Sequence of chain 2.A:
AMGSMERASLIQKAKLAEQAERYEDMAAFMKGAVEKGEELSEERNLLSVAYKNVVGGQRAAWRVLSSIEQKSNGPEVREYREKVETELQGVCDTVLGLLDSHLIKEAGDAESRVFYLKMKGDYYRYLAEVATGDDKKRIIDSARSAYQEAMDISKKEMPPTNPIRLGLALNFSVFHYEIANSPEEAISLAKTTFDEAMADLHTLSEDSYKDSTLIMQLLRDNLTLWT

This small molecule binds to this protein.
Small molecule (SMILES): CC[C@H](C)[C@H](NC(=O)[C@H](COP(=O)(O)O)NC(=O)CNC(=O)[C@H](C)N)C(=O)N1CCC[C@H]1C(=O)NCC(=O)N[C@@H](CCCN=C(N)N)C(=O)N[C@@H](C)C(=O)N[C@H](C=O)CO

Binding-site contacts:
Ligand atom O contacts residue ASN231 of chain 2.A at 2.9 Å (h-bond).
Ligand atom O contacts residue VAL51 of chain 2.A at 3.6 Å.
Ligand atom N contacts residue GLU19 of chain 2.A at 2.6 Å (salt-bridge).
Ligand atom CB contacts residue LEU234 of chain 2.A at 3.3 Å (hydrophobic).
Ligand atom NE contacts residue ASN55 of chain 2.A at 3.0 Å (h-bond).
Ligand atom NH2 contacts residue GLY59 of chain 2.A at 3.6 Å (h-bond).
Ligand atom N contacts residue LEU179 of chain 2.A at 3.5 Å.
Ligand atom O contacts residue LYS54 of chain 2.A at 3.6 Å.
Ligand atom O contacts residue ASN55 of chain 2.A at 2.9 Å (h-bond).
Ligand atom O contacts residue VAL51 of chain 2.A at 3.5 Å.
Ligand atom CA contacts residue V421 of chain 2.C at 3.5 Å.
Ligand atom O contacts residue VAL183 of chain 2.A at 3.6 Å.
Ligand atom NH2 contacts residue ASN55 of chain 2.A at 3.3 Å (h-bond).
Ligand atom CB contacts residue ASN180 of chain 2.A at 3.3 Å.
Ligand atom O contacts residue LYS54 of chain 2.A at 3.6 Å.
Ligand atom CA contacts residue GLU187 of chain 2.A at 3.5 Å.
Ligand atom CA contacts residue ASN180 of chain 2.A at 3.4 Å.
Ligand atom C contacts residue ASN180 of chain 2.A at 3.6 Å.
Ligand atom NH1 contacts residue GLY58 of chain 2.A at 3.5 Å.
Ligand atom CD1 contacts residue V421 of chain 2.C at 3.7 Å.
Ligand atom CG1 contacts residue GLY176 of chain 2.A at 3.7 Å.
Ligand atom O2P contacts residue ARG61 of chain 2.A at 2.9 Å (salt-bridge).
Ligand atom C contacts residue ASN55 of chain 2.A at 3.5 Å.
Ligand atom CA contacts residue ASN55 of chain 2.A at 3.3 Å.
Ligand atom N contacts residue ASN231 of chain 2.A at 3.0 Å (h-bond).
Ligand atom O contacts residue GLU187 of chain 2.A at 3.4 Å (salt-bridge).
Ligand atom N contacts residue GLU187 of chain 2.A at 2.6 Å (salt-bridge).
Ligand atom O2P contacts residue ARG134 of chain 2.A at 2.8 Å (salt-bridge).
Ligand atom O1P contacts residue ARG61 of chain 2.A at 3.0 Å (salt-bridge).
Ligand atom C contacts residue VAL51 of chain 2.A at 3.7 Å (hydrophobic).
Ligand atom CB contacts residue ASN231 of chain 2.A at 3.0 Å.
Ligand atom CB contacts residue ASN55 of chain 2.A at 3.3 Å.
Ligand atom C contacts residue GLU19 of chain 2.A at 3.6 Å.
Ligand atom CA contacts residue GLU19 of chain 2.A at 3.2 Å.
Ligand atom P contacts residue ARG61 of chain 2.A at 3.7 Å.
Ligand atom N contacts residue ASN180 of chain 2.A at 2.9 Å (h-bond).
Ligand atom C contacts residue GLU19 of chain 2.A at 3.5 Å.
Ligand atom O3P contacts residue TYR135 of chain 2.A at 2.6 Å (h-bond).
Ligand atom O3P contacts residue ARG134 of chain 2.A at 2.9 Å (salt-bridge).
Ligand atom O contacts residue GLU19 of chain 2.A at 3.4 Å (salt-bridge).